Sequence of chain 1.B:
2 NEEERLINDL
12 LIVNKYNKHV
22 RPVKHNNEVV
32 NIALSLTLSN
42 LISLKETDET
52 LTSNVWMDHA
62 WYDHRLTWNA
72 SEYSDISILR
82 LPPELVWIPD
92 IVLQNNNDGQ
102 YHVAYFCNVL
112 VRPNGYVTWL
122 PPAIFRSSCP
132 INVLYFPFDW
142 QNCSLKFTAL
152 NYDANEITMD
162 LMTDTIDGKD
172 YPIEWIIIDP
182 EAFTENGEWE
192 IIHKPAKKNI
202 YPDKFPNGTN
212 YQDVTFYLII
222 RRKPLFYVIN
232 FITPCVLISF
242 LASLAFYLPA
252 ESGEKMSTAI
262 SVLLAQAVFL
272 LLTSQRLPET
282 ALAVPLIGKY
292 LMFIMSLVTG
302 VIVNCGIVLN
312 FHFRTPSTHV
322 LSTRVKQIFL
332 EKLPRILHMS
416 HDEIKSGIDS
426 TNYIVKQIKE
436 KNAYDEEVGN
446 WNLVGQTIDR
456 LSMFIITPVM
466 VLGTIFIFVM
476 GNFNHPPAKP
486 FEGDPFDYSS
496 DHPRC

Binding-site contacts:
Ligand atom C1 contacts residue SER72 of chain 1.B at 3.7 Å.
Ligand atom O5 contacts residue SER72 of chain 1.B at 3.7 Å.
Ligand atom O5 contacts residue ASN70 of chain 1.B at 2.4 Å (h-bond).
Ligand atom O7 contacts residue ASN70 of chain 1.B at 3.7 Å.
Ligand atom O5 contacts residue GLU73 of chain 1.B at 3.5 Å.
Ligand atom C3 contacts residue ASN70 of chain 1.B at 3.8 Å.
Ligand atom O6 contacts residue GLU73 of chain 1.B at 3.5 Å.
Ligand atom C1 contacts residue GLU73 of chain 1.B at 3.8 Å.
Ligand atom C2 contacts residue GLU73 of chain 1.B at 4.3 Å.
Ligand atom C6 contacts residue SER72 of chain 1.B at 4.4 Å.
Ligand atom C5 contacts residue ASN70 of chain 1.B at 3.6 Å.
Ligand atom C5 contacts residue SER72 of chain 1.B at 3.7 Å.
Ligand atom C4 contacts residue ASN70 of chain 1.B at 4.2 Å.
Ligand atom O6 contacts residue ASN70 of chain 1.B at 4.5 Å.
Ligand atom C1 contacts residue ASN70 of chain 1.B at 1.4 Å.
Ligand atom N2 contacts residue ASN70 of chain 1.B at 2.9 Å (h-bond).
Ligand atom C7 contacts residue ASN70 of chain 1.B at 3.5 Å.
Ligand atom C2 contacts residue ASN70 of chain 1.B at 2.4 Å.

This protein binds this small molecule.
Small molecule (SMILES): CC(=O)N[C@@H]1[C@@H](O)[C@H](O)[C@@H](CO)O[C@H]1O